This small molecule binds to this protein.
Small molecule (SMILES): Nc1ccn([C@@H]2O[C@H](CO[P](=O)(O)O[C@H]3[C@@H](O)[C@H](n4cnc5c(N)ncnc54)O[C@@H]3CO)[C@@H](O[P](=O)(O)OC[C@H]3O[C@@H](n4ccc(N)nc4=O)[C@H](O)[C@@H]3O[P](=O)(O)OC[C@H]3O[C@@H](n4cnc5c(N)ncnc54)[C@H](O)[C@@H]3O[P](=O)(O)OC[C@H]3O[C@@H](n4cnc5c(=O)nc(N)[nH]c54)[C@H](O)[C@@H]3O[P](=O)(O)OC[C@@H]3CC[C@H](n4ccc(N)nc4=O)O3)[C@H]2O)c(=O)n1

Binding-site contacts:
Ligand atom OP1 contacts residue ARG444 of chain 1.G at 3.9 Å.
Ligand atom C2 contacts residue TYR37 of chain 1.E at 3.7 Å (hydrophobic).
Ligand atom C4 contacts residue TYR37 of chain 1.E at 3.8 Å (hydrophobic).
Ligand atom C5 contacts residue TYR37 of chain 1.E at 3.7 Å (hydrophobic).
Ligand atom O2' contacts residue ALA438 of chain 1.G at 2.9 Å (h-bond).
Ligand atom N2 contacts residue HIS653 of chain 1.G at 3.9 Å.
Ligand atom OP1 contacts residue GLY442 of chain 1.G at 3.6 Å.
Ligand atom O2' contacts residue ARG339 of chain 1.G at 3.5 Å (salt-bridge).
Ligand atom C1' contacts residue LYS394 of chain 1.G at 3.9 Å.
Ligand atom C5' contacts residue ILE440 of chain 1.G at 3.7 Å (hydrophobic).
Ligand atom C2' contacts residue TTP1 of chain 1.U at 3.4 Å.
Ligand atom C5' contacts residue ARG395 of chain 1.G at 3.9 Å.
Ligand atom N3 contacts residue GLN439 of chain 1.G at 3.1 Å.
Ligand atom O2' contacts residue LYS394 of chain 1.G at 3.4 Å (salt-bridge).
Ligand atom N1 contacts residue TYR37 of chain 1.E at 3.5 Å.
Ligand atom O4' contacts residue LYS394 of chain 1.G at 3.4 Å (salt-bridge).
Ligand atom C3' contacts residue TTP1 of chain 1.U at 3.5 Å.
Ligand atom O4' contacts residue GLN439 of chain 1.G at 3.9 Å.
Ligand atom C2' contacts residue ALA438 of chain 1.G at 3.6 Å (hydrophobic).
Ligand atom N3 contacts residue TYR37 of chain 1.E at 3.9 Å.
Ligand atom O3' contacts residue ASP365 of chain 1.G at 4.0 Å.
Ligand atom OP1 contacts residue VAL363 of chain 1.G at 3.6 Å.
Ligand atom C1' contacts residue ALA438 of chain 1.G at 3.2 Å (hydrophobic).
Ligand atom OP1 contacts residue ASP365 of chain 1.G at 3.7 Å.
Ligand atom O4' contacts residue HIS653 of chain 1.G at 3.8 Å.
Ligand atom O2' contacts residue ILE440 of chain 1.G at 3.6 Å.
Ligand atom O4' contacts residue VAL38 of chain 1.E at 3.9 Å.
Ligand atom N6 contacts residue TYR37 of chain 1.E at 3.8 Å.
Ligand atom O2 contacts residue ARG429 of chain 1.G at 3.3 Å (salt-bridge).
Ligand atom N9 contacts residue TYR37 of chain 1.E at 4.0 Å.
Ligand atom C2 contacts residue GLN439 of chain 1.G at 3.8 Å.
Ligand atom C4' contacts residue ILE440 of chain 1.G at 4.0 Å (hydrophobic).
Ligand atom C6 contacts residue TYR37 of chain 1.E at 3.5 Å (hydrophobic).
Ligand atom OP1 contacts residue ASP366 of chain 1.G at 3.0 Å (salt-bridge).
Ligand atom O4' contacts residue ALA438 of chain 1.G at 3.7 Å.
Ligand atom C8 contacts residue VAL38 of chain 1.E at 3.7 Å (hydrophobic).
Ligand atom O2' contacts residue GLN439 of chain 1.G at 3.0 Å (h-bond).
Ligand atom C1' contacts residue TYR37 of chain 1.E at 4.0 Å (hydrophobic).
Ligand atom C5' contacts residue VAL364 of chain 1.G at 4.0 Å (hydrophobic).
Ligand atom C1' contacts residue GLN439 of chain 1.G at 4.0 Å.

Sequence of chain 1.E:
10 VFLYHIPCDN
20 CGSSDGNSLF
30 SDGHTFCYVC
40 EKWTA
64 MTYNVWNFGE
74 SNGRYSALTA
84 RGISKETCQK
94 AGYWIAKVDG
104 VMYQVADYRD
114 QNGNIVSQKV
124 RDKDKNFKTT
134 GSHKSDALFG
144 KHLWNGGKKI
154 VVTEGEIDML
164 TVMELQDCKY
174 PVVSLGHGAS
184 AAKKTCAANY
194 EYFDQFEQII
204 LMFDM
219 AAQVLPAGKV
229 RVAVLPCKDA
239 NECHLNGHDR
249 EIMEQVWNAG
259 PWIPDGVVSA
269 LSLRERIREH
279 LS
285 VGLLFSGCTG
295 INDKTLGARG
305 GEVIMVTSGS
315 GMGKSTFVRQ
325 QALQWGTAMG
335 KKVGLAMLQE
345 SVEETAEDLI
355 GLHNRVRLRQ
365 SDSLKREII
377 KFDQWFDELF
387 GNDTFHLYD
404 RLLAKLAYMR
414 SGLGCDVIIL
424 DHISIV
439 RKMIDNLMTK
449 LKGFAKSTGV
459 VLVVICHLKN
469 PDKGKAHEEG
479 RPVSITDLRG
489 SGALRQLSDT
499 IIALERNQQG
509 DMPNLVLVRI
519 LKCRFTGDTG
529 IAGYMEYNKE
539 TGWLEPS

Sequence of chain 1.G:
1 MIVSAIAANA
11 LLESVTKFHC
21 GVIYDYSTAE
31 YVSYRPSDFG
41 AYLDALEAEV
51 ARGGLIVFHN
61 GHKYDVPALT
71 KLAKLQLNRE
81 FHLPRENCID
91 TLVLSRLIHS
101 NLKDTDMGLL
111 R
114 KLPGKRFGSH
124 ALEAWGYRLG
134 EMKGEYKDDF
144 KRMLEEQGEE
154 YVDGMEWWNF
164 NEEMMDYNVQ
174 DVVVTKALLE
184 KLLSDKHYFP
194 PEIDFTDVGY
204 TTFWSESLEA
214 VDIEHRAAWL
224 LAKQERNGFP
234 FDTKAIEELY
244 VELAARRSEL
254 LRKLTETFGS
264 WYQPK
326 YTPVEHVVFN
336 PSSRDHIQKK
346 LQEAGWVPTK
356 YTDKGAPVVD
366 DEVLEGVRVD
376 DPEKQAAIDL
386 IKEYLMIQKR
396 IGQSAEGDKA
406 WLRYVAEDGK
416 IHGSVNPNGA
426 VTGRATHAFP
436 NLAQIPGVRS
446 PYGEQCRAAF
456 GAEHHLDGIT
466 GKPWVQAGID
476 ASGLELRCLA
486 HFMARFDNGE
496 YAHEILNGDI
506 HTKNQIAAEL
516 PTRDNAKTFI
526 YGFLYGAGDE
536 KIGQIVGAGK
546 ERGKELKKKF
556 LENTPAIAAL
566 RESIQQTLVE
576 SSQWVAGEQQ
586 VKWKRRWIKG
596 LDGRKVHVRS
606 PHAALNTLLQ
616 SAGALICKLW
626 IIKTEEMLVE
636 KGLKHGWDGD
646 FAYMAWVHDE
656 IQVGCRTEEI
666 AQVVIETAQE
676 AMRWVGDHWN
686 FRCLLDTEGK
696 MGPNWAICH